Sequence of chain 1.A:
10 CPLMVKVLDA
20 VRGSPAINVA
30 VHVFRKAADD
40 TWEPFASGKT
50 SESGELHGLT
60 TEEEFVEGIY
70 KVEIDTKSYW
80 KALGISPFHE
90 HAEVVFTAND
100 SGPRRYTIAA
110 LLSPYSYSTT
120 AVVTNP

Binding-site contacts:
Ligand atom N contacts residue LEU17 of chain 2.A at 3.4 Å.
Ligand atom CL contacts residue IMN1 of chain 2.C at 3.4 Å.
Ligand atom C14 contacts residue IMN1 of chain 2.C at 2.2 Å.
Ligand atom CL contacts residue SER117 of chain 2.A at 2.8 Å.
Ligand atom C8 contacts residue LEU17 of chain 2.A at 3.4 Å (hydrophobic).
Ligand atom C contacts residue IMN1 of chain 2.C at 0.6 Å.
Ligand atom O1 contacts residue ALA108 of chain 1.A at 3.0 Å.
Ligand atom N contacts residue IMN1 of chain 2.C at 0.6 Å.
Ligand atom C16 contacts residue IMN1 of chain 2.C at 1.9 Å.
Ligand atom C18 contacts residue IMN1 of chain 2.C at 1.5 Å.
Ligand atom O contacts residue IMN1 of chain 2.C at 1.0 Å.
Ligand atom C15 contacts residue IMN1 of chain 2.C at 2.1 Å.
Ligand atom O3 contacts residue LYS15 of chain 2.A at 2.3 Å (salt-bridge).
Ligand atom C6 contacts residue IMN1 of chain 2.C at 1.1 Å.
Ligand atom C5 contacts residue IMN1 of chain 2.C at 0.6 Å.
Ligand atom C10 contacts residue IMN1 of chain 2.C at 1.5 Å.
Ligand atom C2 contacts residue IMN1 of chain 2.C at 0.9 Å.
Ligand atom C16 contacts residue VAL121 of chain 1.A at 3.2 Å (hydrophobic).
Ligand atom C17 contacts residue IMN1 of chain 2.C at 1.0 Å.
Ligand atom O2 contacts residue LYS15 of chain 1.A at 3.2 Å.
Ligand atom C1 contacts residue IMN1 of chain 2.C at 0.9 Å.
Ligand atom C16 contacts residue ALA108 of chain 1.A at 3.4 Å (hydrophobic).
Ligand atom C11 contacts residue IMN1 of chain 2.C at 0.8 Å.
Ligand atom C9 contacts residue IMN1 of chain 2.C at 1.6 Å.
Ligand atom CL contacts residue THR119 of chain 2.A at 2.6 Å.
Ligand atom O1 contacts residue IMN1 of chain 2.C at 2.6 Å.
Ligand atom C13 contacts residue IMN1 of chain 2.C at 1.7 Å.
Ligand atom C8 contacts residue IMN1 of chain 2.C at 0.5 Å.
Ligand atom C7 contacts residue IMN1 of chain 2.C at 0.4 Å.
Ligand atom C12 contacts residue IMN1 of chain 2.C at 1.0 Å.
Ligand atom O2 contacts residue IMN1 of chain 2.C at 2.4 Å.
Ligand atom O1 contacts residue LEU17 of chain 2.A at 3.0 Å.
Ligand atom O3 contacts residue IMN1 of chain 2.C at 2.1 Å.
Ligand atom C6 contacts residue LYS15 of chain 1.A at 2.9 Å.
Ligand atom C4 contacts residue LEU17 of chain 1.A at 3.4 Å (hydrophobic).
Ligand atom C9 contacts residue LEU17 of chain 2.A at 3.1 Å (hydrophobic).
Ligand atom C4 contacts residue IMN1 of chain 2.C at 0.5 Å.
Ligand atom C18 contacts residue LYS15 of chain 2.A at 3.2 Å.
Ligand atom C16 contacts residue LEU17 of chain 2.A at 3.1 Å (hydrophobic).
Ligand atom C3 contacts residue IMN1 of chain 2.C at 0.4 Å.

This small molecule binds to this protein.
Small molecule (SMILES): COc1ccc2c(c1)c(CC(=O)O)c(C)n2C(=O)c1ccc(Cl)cc1

Sequence of chain 2.A:
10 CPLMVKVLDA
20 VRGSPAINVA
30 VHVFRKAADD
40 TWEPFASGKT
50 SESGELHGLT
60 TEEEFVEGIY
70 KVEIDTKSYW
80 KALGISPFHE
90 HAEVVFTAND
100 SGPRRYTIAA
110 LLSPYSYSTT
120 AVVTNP

Sequence of chain 2.B:
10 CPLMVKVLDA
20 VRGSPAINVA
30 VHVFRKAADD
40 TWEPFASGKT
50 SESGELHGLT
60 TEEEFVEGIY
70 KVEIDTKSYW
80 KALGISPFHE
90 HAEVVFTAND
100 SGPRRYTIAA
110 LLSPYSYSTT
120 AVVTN